Sequence of chain 1.E:
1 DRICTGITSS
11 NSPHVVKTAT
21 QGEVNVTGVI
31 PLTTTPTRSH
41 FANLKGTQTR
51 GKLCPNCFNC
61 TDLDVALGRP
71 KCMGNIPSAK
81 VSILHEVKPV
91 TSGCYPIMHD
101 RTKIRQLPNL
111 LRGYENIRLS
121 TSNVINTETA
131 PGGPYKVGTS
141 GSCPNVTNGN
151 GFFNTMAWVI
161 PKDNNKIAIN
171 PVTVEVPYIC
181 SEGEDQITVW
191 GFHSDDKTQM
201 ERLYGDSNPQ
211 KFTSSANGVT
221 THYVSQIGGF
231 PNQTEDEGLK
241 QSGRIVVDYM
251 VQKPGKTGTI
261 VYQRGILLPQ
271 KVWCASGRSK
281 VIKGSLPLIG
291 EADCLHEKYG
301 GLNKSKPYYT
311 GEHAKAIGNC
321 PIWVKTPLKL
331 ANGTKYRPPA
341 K

A small-molecule ligand and the protein it binds are described below.
Small molecule (SMILES): CC(=O)N[C@@H]1[C@@H](O)[C@H](O)[C@@H](CO)O[C@H]1O

Binding-site contacts:
Ligand atom O6 contacts residue ASN59 of chain 1.E at 3.9 Å.
Ligand atom O7 contacts residue ASN59 of chain 1.E at 3.5 Å (h-bond).
Ligand atom O5 contacts residue ASN59 of chain 1.E at 2.4 Å (h-bond).
Ligand atom C7 contacts residue ASN59 of chain 1.E at 3.5 Å.
Ligand atom C4 contacts residue ASN59 of chain 1.E at 4.3 Å.
Ligand atom C5 contacts residue ASN59 of chain 1.E at 3.6 Å.
Ligand atom N2 contacts residue ASN59 of chain 1.E at 3.0 Å (h-bond).
Ligand atom C2 contacts residue ASN59 of chain 1.E at 2.6 Å.
Ligand atom C3 contacts residue ASN59 of chain 1.E at 3.9 Å.
Ligand atom C8 contacts residue GLU237 of chain 1.E at 3.9 Å.
Ligand atom C1 contacts residue ASN59 of chain 1.E at 1.5 Å.
Ligand atom C8 contacts residue ARG69 of chain 1.E at 3.7 Å.
Ligand atom C6 contacts residue ASN59 of chain 1.E at 4.4 Å.